Binding-site contacts:
Ligand atom C5 contacts residue PRO416 of chain 1.RA at 4.2 Å (hydrophobic).
Ligand atom N6 contacts residue PRO205 of chain 1.RA at 3.9 Å.
Ligand atom C4' contacts residue DC1 of chain 1.QE at 4.5 Å.
Ligand atom N1 contacts residue VAL204 of chain 1.RA at 4.4 Å.
Ligand atom N1 contacts residue PRO416 of chain 1.RA at 3.1 Å (h-bond).
Ligand atom N3 contacts residue PRO416 of chain 1.RA at 3.5 Å.
Ligand atom N9 contacts residue PRO416 of chain 1.RA at 4.4 Å.
Ligand atom C5 contacts residue PRO205 of chain 1.RA at 3.6 Å (hydrophobic).
Ligand atom OP1 contacts residue DC1 of chain 1.QE at 2.5 Å (h-bond).
Ligand atom OP2 contacts residue DC1 of chain 1.QE at 2.5 Å (h-bond).
Ligand atom C4 contacts residue PRO205 of chain 1.RA at 4.2 Å (hydrophobic).
Ligand atom C2 contacts residue PRO416 of chain 1.RA at 3.1 Å (hydrophobic).
Ligand atom C8 contacts residue HIS415 of chain 1.RA at 3.6 Å.
Ligand atom C8 contacts residue PRO205 of chain 1.RA at 4.3 Å (hydrophobic).
Ligand atom N1 contacts residue PRO205 of chain 1.RA at 4.4 Å.
Ligand atom C5 contacts residue HIS415 of chain 1.RA at 4.4 Å.
Ligand atom C6 contacts residue PRO205 of chain 1.RA at 3.7 Å (hydrophobic).
Ligand atom N6 contacts residue PRO416 of chain 1.RA at 4.3 Å.
Ligand atom N6 contacts residue SER417 of chain 1.RA at 4.3 Å.
Ligand atom C1' contacts residue PRO416 of chain 1.RA at 4.3 Å (hydrophobic).
Ligand atom C2 contacts residue GLY424 of chain 1.RA at 4.2 Å.
Ligand atom C5' contacts residue DC1 of chain 1.QE at 3.1 Å.
Ligand atom N9 contacts residue HIS415 of chain 1.RA at 4.2 Å.
Ligand atom O5' contacts residue DC1 of chain 1.QE at 2.5 Å (h-bond).
Ligand atom C6 contacts residue PRO416 of chain 1.RA at 3.7 Å (hydrophobic).
Ligand atom N6 contacts residue ASN394 of chain 1.RA at 4.0 Å.
Ligand atom P contacts residue DC1 of chain 1.QE at 1.6 Å.
Ligand atom C2' contacts residue HIS415 of chain 1.RA at 4.3 Å.
Ligand atom N1 contacts residue GLY424 of chain 1.RA at 4.1 Å.
Ligand atom C4 contacts residue PRO416 of chain 1.RA at 4.1 Å (hydrophobic).
Ligand atom N7 contacts residue PRO205 of chain 1.RA at 3.7 Å.
Ligand atom N7 contacts residue HIS415 of chain 1.RA at 3.6 Å.

A protein and the small-molecule ligand that binds it are described below.
Small molecule (SMILES): Nc1ncnc2c1ncn2[C@H]1C[C@H](O)[C@@H](COP(=O)(O)O)O1

Sequence of chain 1.RA:
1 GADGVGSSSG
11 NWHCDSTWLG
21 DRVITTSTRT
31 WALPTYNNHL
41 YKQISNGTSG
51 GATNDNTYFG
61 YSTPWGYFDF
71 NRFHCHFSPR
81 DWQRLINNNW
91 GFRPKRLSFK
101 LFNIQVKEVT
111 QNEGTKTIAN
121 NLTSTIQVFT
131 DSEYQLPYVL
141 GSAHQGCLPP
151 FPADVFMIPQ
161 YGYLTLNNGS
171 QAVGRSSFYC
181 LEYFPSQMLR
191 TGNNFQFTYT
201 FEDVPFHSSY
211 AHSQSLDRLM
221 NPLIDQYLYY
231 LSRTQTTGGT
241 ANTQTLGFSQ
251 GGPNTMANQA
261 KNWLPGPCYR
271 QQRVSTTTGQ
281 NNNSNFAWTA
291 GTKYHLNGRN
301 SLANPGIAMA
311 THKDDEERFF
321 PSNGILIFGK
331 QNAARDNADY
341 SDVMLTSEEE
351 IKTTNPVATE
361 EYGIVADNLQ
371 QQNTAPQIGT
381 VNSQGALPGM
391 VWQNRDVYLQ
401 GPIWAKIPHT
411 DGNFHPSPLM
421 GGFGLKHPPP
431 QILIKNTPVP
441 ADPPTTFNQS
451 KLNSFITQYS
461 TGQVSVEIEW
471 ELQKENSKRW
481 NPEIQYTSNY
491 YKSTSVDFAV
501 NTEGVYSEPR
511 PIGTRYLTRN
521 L